Binding-site contacts:
Ligand atom C4 contacts residue ASN705 of chain 1.B at 4.2 Å.
Ligand atom O6 contacts residue ASN705 of chain 1.B at 4.0 Å.
Ligand atom C1 contacts residue ASN705 of chain 1.B at 1.4 Å.
Ligand atom C7 contacts residue TYR792 of chain 1.C at 3.8 Å (hydrophobic).
Ligand atom C6 contacts residue ILE790 of chain 1.C at 4.0 Å (hydrophobic).
Ligand atom O7 contacts residue TYR792 of chain 1.C at 3.3 Å.
Ligand atom C2 contacts residue ASN705 of chain 1.B at 2.5 Å.
Ligand atom C4 contacts residue ILE790 of chain 1.C at 4.4 Å (hydrophobic).
Ligand atom N2 contacts residue TYR792 of chain 1.C at 4.1 Å.
Ligand atom O5 contacts residue ASN705 of chain 1.B at 2.4 Å (h-bond).
Ligand atom C1 contacts residue TYR792 of chain 1.C at 4.3 Å (hydrophobic).
Ligand atom C7 contacts residue ASN705 of chain 1.B at 4.0 Å.
Ligand atom C3 contacts residue ASN705 of chain 1.B at 3.8 Å.
Ligand atom C2 contacts residue TYR792 of chain 1.C at 3.8 Å (hydrophobic).
Ligand atom C5 contacts residue ASN705 of chain 1.B at 3.7 Å.
Ligand atom O5 contacts residue TYR792 of chain 1.C at 4.5 Å.
Ligand atom O4 contacts residue ILE790 of chain 1.C at 4.4 Å.
Ligand atom N2 contacts residue ASN705 of chain 1.B at 2.9 Å (h-bond).

This small molecule binds to this protein.
Small molecule (SMILES): CC(=O)N[C@@H]1[C@@H](O)[C@H](O)[C@@H](CO)O[C@H]1O

Sequence of chain 1.B:
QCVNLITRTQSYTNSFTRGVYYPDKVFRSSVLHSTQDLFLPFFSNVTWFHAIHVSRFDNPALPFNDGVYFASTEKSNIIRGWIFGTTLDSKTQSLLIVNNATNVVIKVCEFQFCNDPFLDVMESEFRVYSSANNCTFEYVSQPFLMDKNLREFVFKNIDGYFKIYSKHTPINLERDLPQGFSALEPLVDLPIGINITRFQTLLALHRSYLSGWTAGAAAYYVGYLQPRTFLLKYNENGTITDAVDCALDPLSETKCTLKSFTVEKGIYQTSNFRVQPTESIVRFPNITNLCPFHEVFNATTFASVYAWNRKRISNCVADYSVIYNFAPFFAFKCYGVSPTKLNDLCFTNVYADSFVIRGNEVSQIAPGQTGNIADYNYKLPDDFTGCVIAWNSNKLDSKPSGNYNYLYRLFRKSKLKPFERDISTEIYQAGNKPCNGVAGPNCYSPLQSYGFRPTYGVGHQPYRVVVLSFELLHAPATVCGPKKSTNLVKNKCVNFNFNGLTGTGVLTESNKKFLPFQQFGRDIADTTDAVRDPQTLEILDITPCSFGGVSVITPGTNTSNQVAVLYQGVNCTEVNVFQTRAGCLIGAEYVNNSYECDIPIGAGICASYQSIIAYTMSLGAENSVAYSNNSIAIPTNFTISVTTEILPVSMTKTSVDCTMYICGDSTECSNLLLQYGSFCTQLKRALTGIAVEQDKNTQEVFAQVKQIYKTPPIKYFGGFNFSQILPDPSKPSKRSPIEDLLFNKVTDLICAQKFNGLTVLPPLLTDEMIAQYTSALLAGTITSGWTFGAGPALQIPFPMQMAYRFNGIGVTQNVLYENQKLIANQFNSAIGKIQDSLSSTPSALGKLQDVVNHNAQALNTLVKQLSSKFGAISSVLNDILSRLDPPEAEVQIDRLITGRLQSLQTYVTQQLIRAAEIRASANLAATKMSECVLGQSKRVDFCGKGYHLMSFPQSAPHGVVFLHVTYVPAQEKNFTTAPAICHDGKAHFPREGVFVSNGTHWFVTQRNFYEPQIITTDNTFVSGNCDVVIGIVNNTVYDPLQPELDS

Sequence of chain 1.C:
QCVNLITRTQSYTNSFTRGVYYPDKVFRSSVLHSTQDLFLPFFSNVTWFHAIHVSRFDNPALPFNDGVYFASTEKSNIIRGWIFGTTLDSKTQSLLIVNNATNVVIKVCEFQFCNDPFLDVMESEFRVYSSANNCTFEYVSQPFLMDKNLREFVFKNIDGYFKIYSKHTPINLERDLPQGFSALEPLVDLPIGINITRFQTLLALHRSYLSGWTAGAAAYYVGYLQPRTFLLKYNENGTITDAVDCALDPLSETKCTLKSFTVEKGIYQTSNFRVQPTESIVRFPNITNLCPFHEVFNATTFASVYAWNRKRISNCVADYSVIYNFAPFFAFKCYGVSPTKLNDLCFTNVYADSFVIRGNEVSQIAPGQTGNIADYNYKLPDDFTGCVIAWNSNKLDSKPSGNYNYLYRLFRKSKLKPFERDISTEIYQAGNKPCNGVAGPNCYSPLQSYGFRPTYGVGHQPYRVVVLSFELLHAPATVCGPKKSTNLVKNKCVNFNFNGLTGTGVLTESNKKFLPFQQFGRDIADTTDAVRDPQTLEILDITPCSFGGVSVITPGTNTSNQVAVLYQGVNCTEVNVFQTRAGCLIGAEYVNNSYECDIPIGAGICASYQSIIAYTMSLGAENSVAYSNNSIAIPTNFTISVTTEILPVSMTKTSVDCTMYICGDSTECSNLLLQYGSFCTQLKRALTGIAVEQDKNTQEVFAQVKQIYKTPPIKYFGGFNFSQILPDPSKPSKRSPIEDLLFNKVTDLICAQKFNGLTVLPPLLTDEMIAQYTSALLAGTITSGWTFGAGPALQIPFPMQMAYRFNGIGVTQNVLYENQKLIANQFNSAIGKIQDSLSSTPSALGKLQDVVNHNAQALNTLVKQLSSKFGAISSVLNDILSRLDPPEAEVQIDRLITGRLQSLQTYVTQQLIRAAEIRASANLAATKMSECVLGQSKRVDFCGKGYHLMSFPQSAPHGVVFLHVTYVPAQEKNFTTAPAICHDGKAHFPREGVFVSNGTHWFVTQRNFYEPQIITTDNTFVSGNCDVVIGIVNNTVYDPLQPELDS